Sequence of chain 2.A:
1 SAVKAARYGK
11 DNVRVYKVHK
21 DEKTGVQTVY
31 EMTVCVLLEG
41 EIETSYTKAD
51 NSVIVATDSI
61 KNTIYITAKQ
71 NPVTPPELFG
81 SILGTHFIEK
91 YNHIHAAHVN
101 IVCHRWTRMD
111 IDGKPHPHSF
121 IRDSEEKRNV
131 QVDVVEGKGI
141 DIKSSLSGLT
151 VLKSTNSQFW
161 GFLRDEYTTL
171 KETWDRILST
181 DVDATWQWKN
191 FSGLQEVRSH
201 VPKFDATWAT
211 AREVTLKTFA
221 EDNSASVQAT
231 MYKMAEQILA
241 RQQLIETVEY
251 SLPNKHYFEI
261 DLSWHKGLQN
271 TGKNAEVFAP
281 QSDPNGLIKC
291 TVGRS

Sequence of chain 1.A:
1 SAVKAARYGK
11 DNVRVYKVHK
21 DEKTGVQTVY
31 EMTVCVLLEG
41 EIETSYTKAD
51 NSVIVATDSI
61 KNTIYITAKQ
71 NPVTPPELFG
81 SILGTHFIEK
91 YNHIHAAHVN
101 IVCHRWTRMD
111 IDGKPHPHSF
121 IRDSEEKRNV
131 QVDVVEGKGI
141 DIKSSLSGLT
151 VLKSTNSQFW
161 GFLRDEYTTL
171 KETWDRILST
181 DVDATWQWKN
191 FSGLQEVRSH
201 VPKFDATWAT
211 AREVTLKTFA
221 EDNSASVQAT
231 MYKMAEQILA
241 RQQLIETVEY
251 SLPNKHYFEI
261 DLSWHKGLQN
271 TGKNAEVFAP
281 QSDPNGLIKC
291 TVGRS

Binding-site contacts:
Ligand atom O6 contacts residue ILE54 of chain 1.A at 3.4 Å.
Ligand atom O6 contacts residue PHE159 of chain 2.A at 4.0 Å.
Ligand atom O2 contacts residue ARG176 of chain 2.A at 2.9 Å (salt-bridge).
Ligand atom N1 contacts residue GLN228 of chain 2.A at 3.0 Å (h-bond).
Ligand atom N9 contacts residue ARG176 of chain 2.A at 3.9 Å.
Ligand atom O2 contacts residue SER226 of chain 2.A at 3.6 Å.
Ligand atom C6 contacts residue PHE159 of chain 2.A at 3.4 Å (hydrophobic).
Ligand atom C2 contacts residue ARG176 of chain 2.A at 3.6 Å.
Ligand atom N9 contacts residue THR57 of chain 1.A at 3.9 Å.
Ligand atom C4 contacts residue ARG176 of chain 2.A at 3.8 Å.
Ligand atom C4 contacts residue ASN254 of chain 2.A at 3.8 Å.
Ligand atom O6 contacts residue GLN228 of chain 2.A at 3.0 Å (h-bond).
Ligand atom N1 contacts residue PHE159 of chain 2.A at 3.5 Å.
Ligand atom O6 contacts residue THR57 of chain 1.A at 3.7 Å.
Ligand atom C4 contacts residue PHE159 of chain 2.A at 3.3 Å (hydrophobic).
Ligand atom N8 contacts residue ALA56 of chain 1.A at 3.8 Å.
Ligand atom N7 contacts residue ALA56 of chain 1.A at 3.5 Å.
Ligand atom O6 contacts residue TYR8 of chain 1.A at 3.6 Å.
Ligand atom C5 contacts residue THR57 of chain 1.A at 3.8 Å.
Ligand atom N9 contacts residue LEU170 of chain 2.A at 3.8 Å.
Ligand atom N8 contacts residue ASP58 of chain 1.A at 3.9 Å.
Ligand atom C5 contacts residue PHE159 of chain 2.A at 3.3 Å (hydrophobic).
Ligand atom O2 contacts residue PHE159 of chain 2.A at 3.8 Å.
Ligand atom N8 contacts residue LEU170 of chain 2.A at 3.6 Å.
Ligand atom N7 contacts residue PHE159 of chain 2.A at 3.6 Å.
Ligand atom C2 contacts residue GLN228 of chain 2.A at 3.9 Å.
Ligand atom N9 contacts residue PHE159 of chain 2.A at 3.4 Å.
Ligand atom C6 contacts residue THR57 of chain 1.A at 4.1 Å.
Ligand atom N7 contacts residue THR57 of chain 1.A at 2.9 Å (h-bond).
Ligand atom N3 contacts residue ARG176 of chain 2.A at 3.0 Å (salt-bridge).
Ligand atom N3 contacts residue ASN254 of chain 2.A at 3.3 Å (h-bond).
Ligand atom N3 contacts residue PHE159 of chain 2.A at 3.7 Å.
Ligand atom N8 contacts residue PHE159 of chain 2.A at 3.6 Å.
Ligand atom C2 contacts residue VAL227 of chain 2.A at 3.9 Å (hydrophobic).
Ligand atom O2 contacts residue VAL227 of chain 2.A at 2.8 Å (h-bond).
Ligand atom C2 contacts residue ASN254 of chain 2.A at 3.9 Å.
Ligand atom N8 contacts residue THR57 of chain 1.A at 3.2 Å (h-bond).
Ligand atom O2 contacts residue GLN228 of chain 2.A at 3.9 Å.
Ligand atom C2 contacts residue PHE159 of chain 2.A at 3.5 Å (hydrophobic).
Ligand atom C6 contacts residue GLN228 of chain 2.A at 3.8 Å.

The protein below binds the small molecule below.
Small molecule (SMILES): O=c1[nH]c(=O)c2nn[nH]c2[nH]1